Sequence of chain 3.B:
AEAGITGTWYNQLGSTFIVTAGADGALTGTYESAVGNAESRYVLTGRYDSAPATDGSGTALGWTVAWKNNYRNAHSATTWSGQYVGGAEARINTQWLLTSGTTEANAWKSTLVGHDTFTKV

The small molecule below binds the protein below.
Small molecule (SMILES): Cc1cc(N=Nc2ccccc2C(=O)O)cc(C)c1O

Binding-site contacts:
Ligand atom C2' contacts residue VAL35 of chain 2.A at 3.6 Å (hydrophobic).
Ligand atom O contacts residue SER15 of chain 2.A at 2.7 Å (h-bond).
Ligand atom C4 contacts residue TRP96 of chain 2.A at 2.9 Å (hydrophobic).
Ligand atom OXT contacts residue SER15 of chain 2.A at 3.7 Å.
Ligand atom N1 contacts residue TRP67 of chain 2.A at 3.4 Å.
Ligand atom C3' contacts residue ALA38 of chain 2.A at 3.6 Å (hydrophobic).
Ligand atom O4' contacts residue ALA74 of chain 2.A at 2.5 Å.
Ligand atom C4' contacts residue ASN37 of chain 2.A at 3.8 Å.
Ligand atom C contacts residue TYR31 of chain 2.A at 3.5 Å (hydrophobic).
Ligand atom CM3 contacts residue ASN37 of chain 2.A at 3.6 Å.
Ligand atom OXT contacts residue SER33 of chain 2.A at 2.4 Å (h-bond).
Ligand atom C4' contacts residue SER76 of chain 2.A at 3.8 Å.
Ligand atom CM3 contacts residue TRP67 of chain 2.A at 2.9 Å (hydrophobic).
Ligand atom C1' contacts residue TRP67 of chain 2.A at 3.8 Å (hydrophobic).
Ligand atom O4' contacts residue SER76 of chain 2.A at 3.6 Å.
Ligand atom C3 contacts residue ASP116 of chain 2.A at 3.1 Å.
Ligand atom C4 contacts residue ASP116 of chain 2.A at 3.4 Å.
Ligand atom C2' contacts residue SER33 of chain 2.A at 3.9 Å.
Ligand atom C contacts residue SER15 of chain 2.A at 3.6 Å.
Ligand atom C contacts residue SER33 of chain 2.A at 3.4 Å.
Ligand atom O4' contacts residue TRP67 of chain 2.A at 3.1 Å.
Ligand atom O4' contacts residue ASN37 of chain 2.A at 2.8 Å (h-bond).
Ligand atom C4' contacts residue ALA74 of chain 2.A at 3.8 Å (hydrophobic).
Ligand atom C6 contacts residue TRP108 of chain 3.B at 3.9 Å (hydrophobic).
Ligand atom C6' contacts residue LEU98 of chain 2.A at 3.3 Å (hydrophobic).
Ligand atom CM5 contacts residue ALA74 of chain 2.A at 3.8 Å (hydrophobic).
Ligand atom C2' contacts residue TRP67 of chain 2.A at 3.4 Å (hydrophobic).
Ligand atom CM3 contacts residue ALA38 of chain 2.A at 2.4 Å (hydrophobic).
Ligand atom C4' contacts residue TRP67 of chain 2.A at 3.3 Å (hydrophobic).
Ligand atom C5 contacts residue TRP96 of chain 2.A at 2.9 Å (hydrophobic).
Ligand atom CM5 contacts residue SER76 of chain 2.A at 2.7 Å.
Ligand atom C5' contacts residue TRP67 of chain 2.A at 3.7 Å (hydrophobic).
Ligand atom O contacts residue ASN11 of chain 2.A at 3.2 Å (h-bond).
Ligand atom OXT contacts residue TRP67 of chain 2.A at 3.8 Å.
Ligand atom N1' contacts residue LEU98 of chain 2.A at 3.9 Å.
Ligand atom C5' contacts residue SER76 of chain 2.A at 3.4 Å.
Ligand atom O contacts residue TYR31 of chain 2.A at 2.7 Å (h-bond).
Ligand atom OXT contacts residue TYR31 of chain 2.A at 3.5 Å.
Ligand atom N1' contacts residue TRP108 of chain 3.B at 3.6 Å.
Ligand atom C3' contacts residue TRP67 of chain 2.A at 3.1 Å (hydrophobic).

Sequence of chain 2.A:
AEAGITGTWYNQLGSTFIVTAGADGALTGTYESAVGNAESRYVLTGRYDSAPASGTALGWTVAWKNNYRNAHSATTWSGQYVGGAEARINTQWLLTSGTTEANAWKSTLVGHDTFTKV